Binding-site contacts:
Ligand atom O6 contacts residue ZN1 of chain 2.K at 3.9 Å.
Ligand atom S1 contacts residue HIS117 of chain 2.C at 4.0 Å.
Ligand atom O6 contacts residue TRP208 of chain 2.C at 3.5 Å.
Ligand atom C12 contacts residue GOL1 of chain 2.M at 3.2 Å.
Ligand atom O5 contacts residue ZN1 of chain 2.K at 2.8 Å.
Ligand atom C9 contacts residue THR199 of chain 2.C at 3.1 Å.
Ligand atom O15 contacts residue GOL1 of chain 2.M at 3.8 Å.
Ligand atom C10 contacts residue LEU197 of chain 2.C at 3.9 Å (hydrophobic).
Ligand atom N7 contacts residue HIS117 of chain 2.C at 3.4 Å (h-bond).
Ligand atom O17 contacts residue PRO201 of chain 2.C at 4.0 Å.
Ligand atom C8 contacts residue THR199 of chain 2.C at 3.7 Å.
Ligand atom S13 contacts residue GOL1 of chain 2.M at 4.0 Å.
Ligand atom C8 contacts residue GOL1 of chain 2.M at 3.4 Å.
Ligand atom O14 contacts residue LEU197 of chain 2.C at 4.0 Å.
Ligand atom C12 contacts residue LEU197 of chain 2.C at 3.9 Å (hydrophobic).
Ligand atom O5 contacts residue HIS117 of chain 2.C at 3.6 Å (h-bond).
Ligand atom S1 contacts residue HIS92 of chain 2.C at 3.5 Å (h-bond).
Ligand atom N7 contacts residue THR198 of chain 2.C at 2.5 Å (h-bond).
Ligand atom C17 contacts residue GOL1 of chain 2.M at 3.9 Å.
Ligand atom O6 contacts residue THR198 of chain 2.C at 3.6 Å (h-bond).
Ligand atom O6 contacts residue LEU197 of chain 2.C at 3.8 Å.
Ligand atom C7 contacts residue ZN1 of chain 2.K at 3.9 Å.
Ligand atom S1 contacts residue ZN1 of chain 2.K at 2.7 Å.
Ligand atom N7 contacts residue HIS94 of chain 2.C at 3.4 Å (h-bond).
Ligand atom O17 contacts residue PRO200 of chain 2.C at 3.8 Å.
Ligand atom C11 contacts residue GOL1 of chain 2.M at 3.1 Å.
Ligand atom C10 contacts residue GOL1 of chain 2.M at 3.1 Å.
Ligand atom C11 contacts residue LEU197 of chain 2.C at 4.0 Å (hydrophobic).
Ligand atom S1 contacts residue THR198 of chain 2.C at 3.9 Å.
Ligand atom C17 contacts residue LEU197 of chain 2.C at 3.9 Å (hydrophobic).
Ligand atom N7 contacts residue GLU104 of chain 2.C at 3.3 Å (salt-bridge).
Ligand atom C9 contacts residue GOL1 of chain 2.M at 3.3 Å.
Ligand atom C7 contacts residue GOL1 of chain 2.M at 3.4 Å.
Ligand atom N7 contacts residue HIS92 of chain 2.C at 3.6 Å.
Ligand atom O5 contacts residue HIS92 of chain 2.C at 3.0 Å.
Ligand atom O5 contacts residue TRP208 of chain 2.C at 3.9 Å.
Ligand atom C29 contacts residue PRO201 of chain 2.C at 3.9 Å (hydrophobic).
Ligand atom O5 contacts residue VAL119 of chain 2.C at 3.7 Å.
Ligand atom N7 contacts residue ZN1 of chain 2.K at 2.0 Å.
Ligand atom O15 contacts residue GLN90 of chain 2.C at 3.0 Å (h-bond).

This small molecule binds to this protein.
Small molecule (SMILES): CC#CCN1C(=O)c2ccc(S(N)(=O)=O)cc2S1(=O)=O

Sequence of chain 2.C:
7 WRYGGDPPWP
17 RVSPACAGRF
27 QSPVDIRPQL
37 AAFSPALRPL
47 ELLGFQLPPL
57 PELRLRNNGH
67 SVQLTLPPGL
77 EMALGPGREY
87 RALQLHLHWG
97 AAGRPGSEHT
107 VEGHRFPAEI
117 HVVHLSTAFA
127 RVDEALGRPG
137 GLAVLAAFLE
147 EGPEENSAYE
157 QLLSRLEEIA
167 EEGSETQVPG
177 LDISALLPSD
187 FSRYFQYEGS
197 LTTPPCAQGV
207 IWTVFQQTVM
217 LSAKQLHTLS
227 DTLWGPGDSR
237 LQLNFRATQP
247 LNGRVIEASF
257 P